Sequence of chain 1.A:
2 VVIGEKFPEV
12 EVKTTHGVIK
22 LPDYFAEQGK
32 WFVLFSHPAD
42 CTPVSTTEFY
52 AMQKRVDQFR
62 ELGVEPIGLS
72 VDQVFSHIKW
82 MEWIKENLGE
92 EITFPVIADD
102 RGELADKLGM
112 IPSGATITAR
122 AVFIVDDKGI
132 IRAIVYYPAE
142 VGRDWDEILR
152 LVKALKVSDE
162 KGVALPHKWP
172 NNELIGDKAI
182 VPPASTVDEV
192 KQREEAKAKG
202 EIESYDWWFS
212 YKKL

A protein and the small-molecule ligand that binds it are described below.
Small molecule (SMILES): CC(=O)c1ccc2ccccc2c1

Sequence of chain 1.B:
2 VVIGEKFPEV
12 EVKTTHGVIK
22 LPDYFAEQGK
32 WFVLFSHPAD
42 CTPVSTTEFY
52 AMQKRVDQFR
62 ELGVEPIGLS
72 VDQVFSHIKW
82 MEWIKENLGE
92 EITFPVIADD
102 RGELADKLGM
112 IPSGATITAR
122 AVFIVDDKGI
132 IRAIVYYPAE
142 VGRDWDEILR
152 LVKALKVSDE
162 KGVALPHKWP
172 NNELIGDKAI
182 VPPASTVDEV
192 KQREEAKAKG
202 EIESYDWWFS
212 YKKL

Binding-site contacts:
Ligand atom C5 contacts residue LYS80 of chain 1.B at 4.3 Å.
Ligand atom C1 contacts residue TRP84 of chain 1.B at 4.5 Å (hydrophobic).
Ligand atom C2 contacts residue TRP209 of chain 1.A at 4.0 Å (hydrophobic).
Ligand atom C12 contacts residue LYS80 of chain 1.B at 3.6 Å.
Ligand atom C10 contacts residue LYS80 of chain 1.B at 4.1 Å.
Ligand atom C5 contacts residue CYS42 of chain 1.B at 3.6 Å (hydrophobic).
Ligand atom C7 contacts residue LYS80 of chain 1.B at 3.9 Å.
Ligand atom O1 contacts residue TRP84 of chain 1.B at 3.6 Å.
Ligand atom C8 contacts residue LYS80 of chain 1.B at 3.4 Å.
Ligand atom C3 contacts residue LYS80 of chain 1.B at 4.3 Å.
Ligand atom O1 contacts residue TRP209 of chain 1.A at 2.8 Å (h-bond).
Ligand atom C9 contacts residue LYS80 of chain 1.B at 4.2 Å.
Ligand atom C3 contacts residue CYS42 of chain 1.B at 3.6 Å (hydrophobic).
Ligand atom O1 contacts residue CYS42 of chain 1.B at 3.6 Å.
Ligand atom C2 contacts residue CYS42 of chain 1.B at 2.9 Å (hydrophobic).
Ligand atom C4 contacts residue TRP84 of chain 1.B at 4.3 Å (hydrophobic).
Ligand atom C6 contacts residue LYS80 of chain 1.B at 3.4 Å.
Ligand atom C4 contacts residue LYS80 of chain 1.B at 3.9 Å.
Ligand atom C2 contacts residue TRP84 of chain 1.B at 4.3 Å (hydrophobic).
Ligand atom C11 contacts residue LYS80 of chain 1.B at 3.3 Å.
Ligand atom C1 contacts residue CYS42 of chain 1.B at 1.8 Å (hydrophobic).
Ligand atom C1 contacts residue TRP209 of chain 1.A at 4.4 Å (hydrophobic).
Ligand atom C1 contacts residue TRP81 of chain 1.B at 3.5 Å (hydrophobic).